Binding-site contacts:
Ligand atom C5 contacts residue ASN181 of chain 1.A at 3.7 Å.
Ligand atom C1 contacts residue ASN307 of chain 1.A at 4.5 Å.
Ligand atom C1 contacts residue ASN181 of chain 1.A at 1.4 Å.
Ligand atom C2 contacts residue ASN181 of chain 1.A at 2.4 Å.
Ligand atom O6 contacts residue TYR200 of chain 1.A at 3.5 Å (h-bond).
Ligand atom N2 contacts residue ASN181 of chain 1.A at 2.8 Å (h-bond).
Ligand atom C8 contacts residue ASN181 of chain 1.A at 4.5 Å.
Ligand atom C3 contacts residue ASN181 of chain 1.A at 3.8 Å.
Ligand atom C7 contacts residue ASN181 of chain 1.A at 3.4 Å.
Ligand atom O5 contacts residue ASN181 of chain 1.A at 2.4 Å (h-bond).
Ligand atom O6 contacts residue GLU202 of chain 1.A at 3.2 Å (salt-bridge).
Ligand atom C5 contacts residue THR183 of chain 1.A at 4.2 Å.
Ligand atom O5 contacts residue GLU202 of chain 1.A at 3.4 Å (salt-bridge).
Ligand atom O7 contacts residue ASN307 of chain 1.A at 4.2 Å.
Ligand atom C6 contacts residue THR183 of chain 1.A at 4.3 Å.
Ligand atom C8 contacts residue VAL309 of chain 1.A at 4.1 Å (hydrophobic).
Ligand atom C4 contacts residue ASN181 of chain 1.A at 4.2 Å.
Ligand atom O7 contacts residue VAL309 of chain 1.A at 3.6 Å.
Ligand atom C6 contacts residue GLU202 of chain 1.A at 4.1 Å.
Ligand atom O7 contacts residue ASN181 of chain 1.A at 3.6 Å.
Ligand atom O5 contacts residue THR183 of chain 1.A at 4.0 Å.
Ligand atom C7 contacts residue VAL309 of chain 1.A at 4.0 Å (hydrophobic).
Ligand atom C6 contacts residue TYR200 of chain 1.A at 3.5 Å (hydrophobic).
Ligand atom C5 contacts residue GLU202 of chain 1.A at 4.4 Å.
Ligand atom C1 contacts residue GLU202 of chain 1.A at 4.2 Å.

The small molecule below binds the protein below.
Small molecule (SMILES): CC(=O)N[C@@H]1[C@@H](O)[C@H](O)[C@@H](CO)O[C@H]1O

Sequence of chain 1.A:
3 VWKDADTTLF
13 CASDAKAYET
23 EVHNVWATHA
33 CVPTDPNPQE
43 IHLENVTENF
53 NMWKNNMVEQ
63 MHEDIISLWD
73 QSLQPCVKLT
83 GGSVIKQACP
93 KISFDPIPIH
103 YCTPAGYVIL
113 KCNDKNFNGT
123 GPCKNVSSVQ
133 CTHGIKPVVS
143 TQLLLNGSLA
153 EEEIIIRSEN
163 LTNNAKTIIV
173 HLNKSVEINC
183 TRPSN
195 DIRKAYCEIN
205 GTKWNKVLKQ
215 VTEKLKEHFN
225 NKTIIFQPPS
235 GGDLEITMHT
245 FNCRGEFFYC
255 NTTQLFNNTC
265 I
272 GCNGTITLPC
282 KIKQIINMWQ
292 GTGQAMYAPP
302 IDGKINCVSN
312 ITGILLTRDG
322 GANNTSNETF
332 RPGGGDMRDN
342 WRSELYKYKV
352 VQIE